The protein below binds the small molecule below.
Small molecule (SMILES): CC(=O)N[C@@H]1[C@@H](O)[C@H](O)[C@@H](CO)O[C@H]1O

Sequence of chain 1.A:
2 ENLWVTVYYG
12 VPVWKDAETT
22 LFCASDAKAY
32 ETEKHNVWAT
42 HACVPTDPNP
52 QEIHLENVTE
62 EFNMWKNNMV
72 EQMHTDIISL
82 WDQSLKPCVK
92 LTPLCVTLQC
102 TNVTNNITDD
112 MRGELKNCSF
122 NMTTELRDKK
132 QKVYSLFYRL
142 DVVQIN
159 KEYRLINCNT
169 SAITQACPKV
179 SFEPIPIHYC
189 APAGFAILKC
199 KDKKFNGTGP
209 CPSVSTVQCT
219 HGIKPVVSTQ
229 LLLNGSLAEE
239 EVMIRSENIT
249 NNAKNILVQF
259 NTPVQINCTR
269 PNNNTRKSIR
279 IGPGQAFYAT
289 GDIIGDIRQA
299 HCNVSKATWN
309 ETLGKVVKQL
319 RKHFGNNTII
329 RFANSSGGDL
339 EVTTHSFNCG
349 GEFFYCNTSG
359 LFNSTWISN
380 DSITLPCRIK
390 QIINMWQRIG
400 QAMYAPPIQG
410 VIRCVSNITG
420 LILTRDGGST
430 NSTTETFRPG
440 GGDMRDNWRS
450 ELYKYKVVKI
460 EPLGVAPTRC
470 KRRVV

Binding-site contacts:
Ligand atom O6 contacts residue ARG319 of chain 1.A at 4.3 Å.
Ligand atom C5 contacts residue ARG319 of chain 1.A at 3.9 Å.
Ligand atom C5 contacts residue ASN324 of chain 1.A at 3.4 Å.
Ligand atom C6 contacts residue ASN324 of chain 1.A at 4.0 Å.
Ligand atom N2 contacts residue ASN324 of chain 1.A at 3.3 Å (h-bond).
Ligand atom C3 contacts residue ASN324 of chain 1.A at 3.6 Å.
Ligand atom O5 contacts residue ARG319 of chain 1.A at 3.5 Å (salt-bridge).
Ligand atom C1 contacts residue ARG319 of chain 1.A at 4.2 Å.
Ligand atom C1 contacts residue ASN324 of chain 1.A at 1.4 Å.
Ligand atom C2 contacts residue ASN324 of chain 1.A at 2.4 Å.
Ligand atom C4 contacts residue ASN324 of chain 1.A at 3.8 Å.
Ligand atom O7 contacts residue ASN324 of chain 1.A at 4.5 Å.
Ligand atom C7 contacts residue ASN324 of chain 1.A at 4.2 Å.
Ligand atom C6 contacts residue ARG319 of chain 1.A at 3.3 Å.
Ligand atom O5 contacts residue ASN324 of chain 1.A at 2.0 Å (h-bond).